Binding-site contacts:
Ligand atom C18 contacts residue PRO208 of chain 1.H at 3.9 Å (hydrophobic).
Ligand atom O11 contacts residue ASP64 of chain 1.G at 3.6 Å.
Ligand atom O11 contacts residue MET67 of chain 1.G at 3.8 Å.
Ligand atom C04 contacts residue VAL30 of chain 1.H at 3.6 Å (hydrophobic).
Ligand atom C04 contacts residue GLY295 of chain 1.H at 3.8 Å.
Ligand atom C16 contacts residue PRO208 of chain 1.H at 3.7 Å (hydrophobic).
Ligand atom C15 contacts residue PRO208 of chain 1.H at 3.6 Å (hydrophobic).
Ligand atom C19 contacts residue TYR200 of chain 1.H at 3.4 Å (hydrophobic).
Ligand atom C20 contacts residue TYR200 of chain 1.H at 3.8 Å (hydrophobic).
Ligand atom O14 contacts residue GLY295 of chain 1.H at 3.1 Å (h-bond).
Ligand atom O10 contacts residue PHE188 of chain 1.H at 3.4 Å.
Ligand atom C16 contacts residue GLY207 of chain 1.H at 3.9 Å.
Ligand atom C19 contacts residue PHE211 of chain 1.H at 3.9 Å (hydrophobic).
Ligand atom O14 contacts residue TYR29 of chain 1.H at 3.6 Å (h-bond).
Ligand atom C04 contacts residue HIS294 of chain 1.H at 3.9 Å.
Ligand atom O11 contacts residue TYR108 of chain 1.G at 3.1 Å.
Ligand atom C01 contacts residue HIS294 of chain 1.H at 3.3 Å.
Ligand atom C19 contacts residue PRO208 of chain 1.H at 3.7 Å (hydrophobic).
Ligand atom C13 contacts residue TYR29 of chain 1.H at 3.5 Å (hydrophobic).
Ligand atom C18 contacts residue TYR200 of chain 1.H at 3.6 Å (hydrophobic).
Ligand atom C18 contacts residue PHE202 of chain 1.H at 3.5 Å (hydrophobic).
Ligand atom N06 contacts residue GLY295 of chain 1.H at 3.7 Å.
Ligand atom O10 contacts residue PRO31 of chain 1.H at 3.6 Å.
Ligand atom C12 contacts residue ASP136 of chain 1.G at 3.5 Å.
Ligand atom C17 contacts residue PRO208 of chain 1.H at 3.9 Å (hydrophobic).
Ligand atom C17 contacts residue GLY207 of chain 1.H at 3.8 Å.
Ligand atom C05 contacts residue PHE188 of chain 1.H at 3.8 Å (hydrophobic).
Ligand atom C08 contacts residue PHE188 of chain 1.H at 3.4 Å (hydrophobic).
Ligand atom N06 contacts residue HIS294 of chain 1.H at 3.5 Å.
Ligand atom C02 contacts residue PHE188 of chain 1.H at 3.6 Å (hydrophobic).
Ligand atom C17 contacts residue PHE202 of chain 1.H at 3.3 Å (hydrophobic).
Ligand atom C05 contacts residue GLY295 of chain 1.H at 3.9 Å.
Ligand atom C20 contacts residue PRO208 of chain 1.H at 3.6 Å (hydrophobic).
Ligand atom CL21 contacts residue LEU34 of chain 1.H at 3.5 Å.
Ligand atom O14 contacts residue HIS294 of chain 1.H at 3.1 Å (h-bond).
Ligand atom CL21 contacts residue TRP191 of chain 1.H at 3.8 Å.
Ligand atom O10 contacts residue ASP136 of chain 1.G at 3.8 Å.
Ligand atom O10 contacts residue MET67 of chain 1.G at 3.4 Å.
Ligand atom CL21 contacts residue PHE188 of chain 1.H at 3.9 Å.
Ligand atom O11 contacts residue GLY66 of chain 1.G at 3.0 Å (h-bond).

A small-molecule ligand and the protein it binds are described below.
Small molecule (SMILES): O=S1(=O)C[C@H](O)[C@@H](N2CCN(c3ccccc3Cl)CC2)C1

Sequence of chain 1.G:
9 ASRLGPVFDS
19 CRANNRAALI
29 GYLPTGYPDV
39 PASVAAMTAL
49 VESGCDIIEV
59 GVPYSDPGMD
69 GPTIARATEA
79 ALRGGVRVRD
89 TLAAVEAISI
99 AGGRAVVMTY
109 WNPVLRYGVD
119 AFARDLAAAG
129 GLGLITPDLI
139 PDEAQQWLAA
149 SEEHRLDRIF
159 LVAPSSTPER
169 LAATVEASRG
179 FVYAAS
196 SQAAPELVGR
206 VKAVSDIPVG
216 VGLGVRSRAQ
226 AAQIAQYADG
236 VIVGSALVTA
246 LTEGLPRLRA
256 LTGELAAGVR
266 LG

Sequence of chain 1.H:
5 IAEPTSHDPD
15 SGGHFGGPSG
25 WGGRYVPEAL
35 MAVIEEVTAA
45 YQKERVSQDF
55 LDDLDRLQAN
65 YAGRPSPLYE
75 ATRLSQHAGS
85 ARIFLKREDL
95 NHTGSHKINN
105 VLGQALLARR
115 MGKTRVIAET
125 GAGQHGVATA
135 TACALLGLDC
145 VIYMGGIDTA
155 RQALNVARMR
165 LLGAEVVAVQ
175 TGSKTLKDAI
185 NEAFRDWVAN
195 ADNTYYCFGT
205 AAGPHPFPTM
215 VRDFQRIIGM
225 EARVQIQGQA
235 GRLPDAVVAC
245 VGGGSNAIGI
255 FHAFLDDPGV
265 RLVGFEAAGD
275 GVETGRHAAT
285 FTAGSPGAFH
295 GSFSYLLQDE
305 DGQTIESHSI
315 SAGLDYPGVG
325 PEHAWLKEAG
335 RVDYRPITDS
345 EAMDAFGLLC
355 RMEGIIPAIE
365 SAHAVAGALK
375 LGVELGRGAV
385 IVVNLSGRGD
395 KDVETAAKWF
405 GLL